Binding-site contacts:
Ligand atom C14 contacts residue TYR503 of chain 1.C at 3.9 Å (hydrophobic).
Ligand atom C13 contacts residue TYR503 of chain 1.C at 4.2 Å (hydrophobic).
Ligand atom C03 contacts residue GLU26 of chain 1.E at 4.2 Å.
Ligand atom C23 contacts residue PHE27 of chain 1.E at 4.4 Å (hydrophobic).
Ligand atom O08 contacts residue GLU26 of chain 1.E at 4.0 Å.
Ligand atom N01 contacts residue SER501 of chain 1.C at 3.9 Å.
Ligand atom O19 contacts residue LEU502 of chain 1.C at 4.2 Å.
Ligand atom C21 contacts residue PHE27 of chain 1.E at 4.3 Å (hydrophobic).
Ligand atom C18 contacts residue LEU480 of chain 1.C at 4.4 Å (hydrophobic).
Ligand atom O07 contacts residue TYR503 of chain 1.C at 4.3 Å.
Ligand atom N01 contacts residue TYR348 of chain 1.D at 2.7 Å (h-bond).
Ligand atom O04 contacts residue SER501 of chain 1.C at 3.7 Å.
Ligand atom O07 contacts residue GLU26 of chain 1.E at 1.8 Å (salt-bridge).
Ligand atom C25 contacts residue PHE27 of chain 1.E at 4.3 Å (hydrophobic).
Ligand atom O12 contacts residue TYR503 of chain 1.C at 3.7 Å.
Ligand atom C09 contacts residue PHE27 of chain 1.E at 4.2 Å (hydrophobic).
Ligand atom C14 contacts residue CYS506 of chain 1.C at 4.3 Å (hydrophobic).
Ligand atom C25 contacts residue TYR503 of chain 1.C at 4.3 Å (hydrophobic).
Ligand atom C09 contacts residue TYR503 of chain 1.C at 4.2 Å (hydrophobic).
Ligand atom C22 contacts residue PHE27 of chain 1.E at 4.4 Å (hydrophobic).
Ligand atom P05 contacts residue GLU26 of chain 1.E at 3.2 Å.
Ligand atom C17 contacts residue LEU480 of chain 1.C at 4.0 Å (hydrophobic).
Ligand atom O20 contacts residue PHE27 of chain 1.E at 3.8 Å.
Ligand atom O07 contacts residue ILE28 of chain 1.E at 4.2 Å.
Ligand atom C03 contacts residue SER501 of chain 1.C at 3.2 Å.
Ligand atom C02 contacts residue TYR348 of chain 1.D at 3.5 Å (hydrophobic).
Ligand atom O07 contacts residue PHE27 of chain 1.E at 3.7 Å.
Ligand atom C23 contacts residue TYR503 of chain 1.C at 4.5 Å (hydrophobic).
Ligand atom C02 contacts residue SER501 of chain 1.C at 3.1 Å.
Ligand atom C02 contacts residue LEU502 of chain 1.C at 3.8 Å (hydrophobic).
Ligand atom O06 contacts residue GLU26 of chain 1.E at 3.8 Å.
Ligand atom O04 contacts residue TYR503 of chain 1.C at 4.5 Å.
Ligand atom O19 contacts residue CYS506 of chain 1.C at 4.3 Å.
Ligand atom O04 contacts residue GLU26 of chain 1.E at 4.2 Å.
Ligand atom O20 contacts residue TYR503 of chain 1.C at 4.5 Å.
Ligand atom O08 contacts residue PHE27 of chain 1.E at 4.5 Å.
Ligand atom C09 contacts residue GLU26 of chain 1.E at 4.5 Å.
Ligand atom C15 contacts residue CYS506 of chain 1.C at 4.2 Å (hydrophobic).

Sequence of chain 1.E:
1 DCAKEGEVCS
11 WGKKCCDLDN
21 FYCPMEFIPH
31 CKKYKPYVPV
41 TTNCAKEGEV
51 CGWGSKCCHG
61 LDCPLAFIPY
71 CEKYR

The small molecule below binds the protein below.
Small molecule (SMILES): CCCCCC(=O)OC[C@@H](COP(=O)(O)OCCN)OC(=O)CCCCC

Sequence of chain 1.D:
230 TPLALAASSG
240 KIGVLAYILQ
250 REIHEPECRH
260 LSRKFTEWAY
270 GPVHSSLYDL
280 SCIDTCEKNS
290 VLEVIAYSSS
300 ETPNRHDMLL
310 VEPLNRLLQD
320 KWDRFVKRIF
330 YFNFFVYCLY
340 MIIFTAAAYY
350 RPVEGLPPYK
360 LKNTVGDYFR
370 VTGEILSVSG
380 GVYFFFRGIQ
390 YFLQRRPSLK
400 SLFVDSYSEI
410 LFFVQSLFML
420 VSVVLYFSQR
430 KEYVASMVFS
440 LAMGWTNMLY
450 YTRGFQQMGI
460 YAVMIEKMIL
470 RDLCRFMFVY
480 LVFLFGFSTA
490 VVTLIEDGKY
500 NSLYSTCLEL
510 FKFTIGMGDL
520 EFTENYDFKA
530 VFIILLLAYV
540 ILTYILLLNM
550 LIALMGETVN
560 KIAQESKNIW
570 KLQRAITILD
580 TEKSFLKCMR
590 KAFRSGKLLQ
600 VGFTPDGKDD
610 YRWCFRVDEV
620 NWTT

Sequence of chain 1.C:
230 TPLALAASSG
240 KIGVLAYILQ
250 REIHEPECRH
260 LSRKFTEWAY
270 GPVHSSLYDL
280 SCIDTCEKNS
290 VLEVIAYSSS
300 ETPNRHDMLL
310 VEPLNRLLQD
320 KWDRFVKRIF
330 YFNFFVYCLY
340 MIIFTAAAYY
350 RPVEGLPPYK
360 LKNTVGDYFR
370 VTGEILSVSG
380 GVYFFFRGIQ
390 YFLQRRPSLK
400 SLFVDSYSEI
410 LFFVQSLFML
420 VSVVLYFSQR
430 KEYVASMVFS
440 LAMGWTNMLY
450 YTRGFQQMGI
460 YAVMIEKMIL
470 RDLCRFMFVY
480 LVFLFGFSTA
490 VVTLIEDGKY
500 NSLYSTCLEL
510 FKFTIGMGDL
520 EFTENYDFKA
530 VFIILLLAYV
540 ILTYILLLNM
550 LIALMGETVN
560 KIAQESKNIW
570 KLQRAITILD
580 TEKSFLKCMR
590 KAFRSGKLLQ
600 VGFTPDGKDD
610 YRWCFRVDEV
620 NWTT